Sequence of chain 1.A:
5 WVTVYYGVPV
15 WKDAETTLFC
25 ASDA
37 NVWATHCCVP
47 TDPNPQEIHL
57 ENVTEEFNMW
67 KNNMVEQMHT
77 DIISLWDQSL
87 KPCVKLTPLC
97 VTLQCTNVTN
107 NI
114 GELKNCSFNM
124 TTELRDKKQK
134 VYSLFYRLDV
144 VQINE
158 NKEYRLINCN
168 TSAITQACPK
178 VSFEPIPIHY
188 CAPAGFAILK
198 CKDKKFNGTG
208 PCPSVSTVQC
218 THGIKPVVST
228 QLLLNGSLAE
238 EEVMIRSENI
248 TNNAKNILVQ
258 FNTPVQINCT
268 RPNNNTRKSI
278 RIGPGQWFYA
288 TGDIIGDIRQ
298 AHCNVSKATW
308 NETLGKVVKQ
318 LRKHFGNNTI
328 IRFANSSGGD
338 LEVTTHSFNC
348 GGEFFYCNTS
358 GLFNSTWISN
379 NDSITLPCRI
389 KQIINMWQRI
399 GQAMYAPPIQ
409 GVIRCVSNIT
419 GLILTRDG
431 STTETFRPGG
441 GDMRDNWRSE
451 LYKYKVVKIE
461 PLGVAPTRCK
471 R

Binding-site contacts:
Ligand atom C6 contacts residue GLU181 of chain 1.A at 4.0 Å.
Ligand atom C4 contacts residue ASN232 of chain 1.A at 4.2 Å.
Ligand atom C3 contacts residue VAL414 of chain 1.A at 3.4 Å (hydrophobic).
Ligand atom C3 contacts residue ASN232 of chain 1.A at 3.6 Å.
Ligand atom C8 contacts residue ASN232 of chain 1.A at 4.3 Å.
Ligand atom N2 contacts residue SER415 of chain 1.A at 3.9 Å.
Ligand atom C6 contacts residue NAG1 of chain 1.HA at 4.0 Å.
Ligand atom C8 contacts residue VAL224 of chain 1.A at 4.0 Å (hydrophobic).
Ligand atom C6 contacts residue VAL414 of chain 1.A at 4.5 Å (hydrophobic).
Ligand atom C8 contacts residue VAL414 of chain 1.A at 3.8 Å (hydrophobic).
Ligand atom C5 contacts residue ASN232 of chain 1.A at 3.7 Å.
Ligand atom C1 contacts residue SER415 of chain 1.A at 4.0 Å.
Ligand atom O7 contacts residue VAL224 of chain 1.A at 4.0 Å.
Ligand atom C5 contacts residue VAL414 of chain 1.A at 3.4 Å (hydrophobic).
Ligand atom O6 contacts residue GLY348 of chain 1.A at 4.4 Å.
Ligand atom O4 contacts residue VAL414 of chain 1.A at 3.6 Å.
Ligand atom C8 contacts residue LEU231 of chain 1.A at 3.6 Å (hydrophobic).
Ligand atom O7 contacts residue VAL414 of chain 1.A at 3.6 Å.
Ligand atom C1 contacts residue VAL414 of chain 1.A at 3.9 Å (hydrophobic).
Ligand atom C2 contacts residue SER415 of chain 1.A at 4.4 Å.
Ligand atom O5 contacts residue NAG1 of chain 1.HA at 4.0 Å.
Ligand atom C7 contacts residue VAL414 of chain 1.A at 4.0 Å (hydrophobic).
Ligand atom O6 contacts residue LYS222 of chain 1.A at 4.1 Å.
Ligand atom O5 contacts residue LYS222 of chain 1.A at 3.9 Å.
Ligand atom O5 contacts residue VAL414 of chain 1.A at 4.2 Å.
Ligand atom C4 contacts residue VAL414 of chain 1.A at 3.8 Å (hydrophobic).
Ligand atom C7 contacts residue ASN232 of chain 1.A at 3.3 Å.
Ligand atom C5 contacts residue NAG1 of chain 1.HA at 3.9 Å.
Ligand atom O7 contacts residue CYS413 of chain 1.A at 4.5 Å.
Ligand atom C1 contacts residue ASN232 of chain 1.A at 1.4 Å.
Ligand atom O5 contacts residue ASN232 of chain 1.A at 2.4 Å (h-bond).
Ligand atom N2 contacts residue ASN232 of chain 1.A at 2.7 Å (h-bond).
Ligand atom C2 contacts residue ASN232 of chain 1.A at 2.3 Å.
Ligand atom O7 contacts residue ASN232 of chain 1.A at 3.6 Å.
Ligand atom C2 contacts residue VAL414 of chain 1.A at 4.1 Å (hydrophobic).
Ligand atom O3 contacts residue VAL414 of chain 1.A at 4.4 Å.
Ligand atom O7 contacts residue PRO182 of chain 1.A at 3.3 Å.
Ligand atom C5 contacts residue GLU181 of chain 1.A at 4.0 Å.
Ligand atom O7 contacts residue ARG412 of chain 1.A at 4.4 Å.

This small molecule binds to this protein.
Small molecule (SMILES): CC(=O)N[C@H]1[C@H](O[C@H]2[C@H](O)[C@@H](NC(C)=O)CO[C@@H]2CO)O[C@H](CO)[C@@H](O[C@@H]2O[C@H](CO[C@H]3O[C@H](CO)[C@@H](O)[C@H](O)[C@@H]3O)[C@@H](O)[C@H](O[C@H]3O[C@H](CO)[C@@H](O)[C@H](O)[C@@H]3O)[C@@H]2O)[C@@H]1O